Binding-site contacts:
Ligand atom CAP contacts residue PRO193 of chain 1.F at 4.1 Å (hydrophobic).
Ligand atom CAH contacts residue HIS240 of chain 1.F at 4.1 Å.
Ligand atom OAA contacts residue TYR107 of chain 1.H at 2.8 Å (h-bond).
Ligand atom CAH contacts residue SER72 of chain 1.G at 3.9 Å.
Ligand atom CAI contacts residue TYR107 of chain 1.H at 4.0 Å (hydrophobic).
Ligand atom CAG contacts residue ARG76 of chain 1.G at 3.6 Å.
Ligand atom FAC contacts residue TRP197 of chain 1.F at 3.3 Å.
Ligand atom FAC contacts residue ARG76 of chain 1.G at 3.1 Å.
Ligand atom CAJ contacts residue ARG76 of chain 1.G at 3.2 Å.
Ligand atom CAK contacts residue LEU60 of chain 1.G at 4.1 Å (hydrophobic).
Ligand atom CAP contacts residue TYR107 of chain 1.H at 3.4 Å (hydrophobic).
Ligand atom FAB contacts residue ILE242 of chain 1.F at 4.1 Å.
Ligand atom FAC contacts residue ASP106 of chain 1.H at 3.3 Å.
Ligand atom CAG contacts residue SER72 of chain 1.G at 3.1 Å.
Ligand atom CAL contacts residue LEU60 of chain 1.G at 3.8 Å (hydrophobic).
Ligand atom CAJ contacts residue HIS240 of chain 1.F at 3.9 Å.
Ligand atom CAU contacts residue ARG76 of chain 1.G at 3.6 Å.
Ligand atom CAP contacts residue TRP197 of chain 1.F at 3.8 Å (hydrophobic).
Ligand atom FAB contacts residue PRO193 of chain 1.F at 3.4 Å.
Ligand atom OAA contacts residue TRP197 of chain 1.F at 2.9 Å (h-bond).
Ligand atom CAL contacts residue TRP197 of chain 1.F at 3.9 Å (hydrophobic).
Ligand atom FAD contacts residue HIS240 of chain 1.F at 3.4 Å.
Ligand atom CAT contacts residue TYR107 of chain 1.H at 3.6 Å (hydrophobic).
Ligand atom CLF contacts residue GLY73 of chain 1.G at 3.5 Å.
Ligand atom CAV contacts residue ARG76 of chain 1.G at 3.8 Å.
Ligand atom CAV contacts residue ASP106 of chain 1.H at 3.9 Å.
Ligand atom CAN contacts residue PRO193 of chain 1.F at 3.8 Å (hydrophobic).
Ligand atom NAO contacts residue PRO193 of chain 1.F at 3.7 Å.
Ligand atom FAB contacts residue SER194 of chain 1.F at 3.3 Å.
Ligand atom CAI contacts residue SER72 of chain 1.G at 3.5 Å.
Ligand atom FAC contacts residue TYR107 of chain 1.H at 3.4 Å.
Ligand atom FAB contacts residue TRP197 of chain 1.F at 3.2 Å.
Ligand atom CAU contacts residue TYR107 of chain 1.H at 4.0 Å (hydrophobic).
Ligand atom CAI contacts residue ARG76 of chain 1.G at 4.1 Å.
Ligand atom CAS contacts residue LEU60 of chain 1.G at 4.0 Å (hydrophobic).
Ligand atom FAD contacts residue ASP106 of chain 1.H at 3.4 Å.
Ligand atom FAD contacts residue SER194 of chain 1.F at 3.5 Å.
Ligand atom CAH contacts residue ARG76 of chain 1.G at 3.3 Å.
Ligand atom CAV contacts residue TRP197 of chain 1.F at 3.8 Å (hydrophobic).
Ligand atom CLF contacts residue TRP69 of chain 1.G at 3.5 Å.

The protein below binds the small molecule below.
Small molecule (SMILES): O=C(NCc1ccc(Cl)cc1Cl)c1ccccc1C(F)(F)F

Sequence of chain 1.H:
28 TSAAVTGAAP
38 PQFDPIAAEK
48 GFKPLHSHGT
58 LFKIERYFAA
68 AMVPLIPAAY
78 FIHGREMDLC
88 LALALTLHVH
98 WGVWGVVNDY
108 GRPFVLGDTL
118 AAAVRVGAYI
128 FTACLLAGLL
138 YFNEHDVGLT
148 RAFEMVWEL

Sequence of chain 1.G:
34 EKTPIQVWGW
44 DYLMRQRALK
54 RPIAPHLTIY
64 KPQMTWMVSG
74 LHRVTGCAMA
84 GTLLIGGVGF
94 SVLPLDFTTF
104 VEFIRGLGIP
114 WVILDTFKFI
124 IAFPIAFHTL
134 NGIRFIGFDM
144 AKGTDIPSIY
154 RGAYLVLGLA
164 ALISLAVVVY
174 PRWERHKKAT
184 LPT

Sequence of chain 1.F:
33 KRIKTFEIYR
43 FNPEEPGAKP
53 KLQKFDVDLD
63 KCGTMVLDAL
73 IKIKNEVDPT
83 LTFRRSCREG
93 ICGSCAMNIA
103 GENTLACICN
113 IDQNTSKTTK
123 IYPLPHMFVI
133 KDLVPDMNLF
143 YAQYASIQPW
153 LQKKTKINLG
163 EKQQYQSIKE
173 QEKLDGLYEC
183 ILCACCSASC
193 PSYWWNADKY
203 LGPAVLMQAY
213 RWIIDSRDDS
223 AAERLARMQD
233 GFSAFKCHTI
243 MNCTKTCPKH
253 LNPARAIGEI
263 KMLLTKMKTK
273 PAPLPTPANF